This small molecule binds to this protein.
Small molecule (SMILES): Nc1ncc(Cl)c(C(=O)N[C@@H]2c3ccccc3-c3c(-c4nc5cnccc5[nH]4)cccc32)n1

Sequence of chain 1.A:
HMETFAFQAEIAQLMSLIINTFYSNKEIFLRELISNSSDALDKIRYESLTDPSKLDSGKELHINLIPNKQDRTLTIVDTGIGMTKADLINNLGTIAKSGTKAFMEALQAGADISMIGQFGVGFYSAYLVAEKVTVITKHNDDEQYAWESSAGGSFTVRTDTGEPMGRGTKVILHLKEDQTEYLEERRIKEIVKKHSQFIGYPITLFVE

Binding-site contacts:
Ligand atom C23 contacts residue TRP147 of chain 1.A at 3.4 Å (hydrophobic).
Ligand atom N26 contacts residue LEU92 of chain 1.A at 3.8 Å.
Ligand atom C31 contacts residue PHE155 of chain 1.A at 3.6 Å (hydrophobic).
Ligand atom C30 contacts residue ILE89 of chain 1.A at 3.5 Å (hydrophobic).
Ligand atom C20 contacts residue PHE123 of chain 1.A at 3.8 Å (hydrophobic).
Ligand atom C28 contacts residue TYR124 of chain 1.A at 3.3 Å (hydrophobic).
Ligand atom N26 contacts residue TRP147 of chain 1.A at 3.6 Å.
Ligand atom C31 contacts residue GLY93 of chain 1.A at 3.4 Å.
Ligand atom CL contacts residue MET83 of chain 1.A at 3.6 Å.
Ligand atom C21 contacts residue MET83 of chain 1.A at 3.6 Å (hydrophobic).
Ligand atom N3 contacts residue ALA40 of chain 1.A at 3.4 Å.
Ligand atom C13 contacts residue GLY120 of chain 1.A at 3.3 Å.
Ligand atom N3 contacts residue THR169 of chain 1.A at 3.7 Å.
Ligand atom C19 contacts residue LEU92 of chain 1.A at 3.8 Å (hydrophobic).
Ligand atom N11 contacts residue ASP78 of chain 1.A at 2.8 Å (salt-bridge).
Ligand atom C12 contacts residue LEU92 of chain 1.A at 3.6 Å (hydrophobic).
Ligand atom C16 contacts residue LEU92 of chain 1.A at 3.8 Å (hydrophobic).
Ligand atom C18 contacts residue PHE123 of chain 1.A at 3.5 Å (hydrophobic).
Ligand atom N27 contacts residue TYR124 of chain 1.A at 2.7 Å (h-bond).
Ligand atom C29 contacts residue GLY93 of chain 1.A at 3.8 Å.
Ligand atom N11 contacts residue SER37 of chain 1.A at 3.8 Å.
Ligand atom N1 contacts residue ASN36 of chain 1.A at 3.7 Å.
Ligand atom N26 contacts residue LEU88 of chain 1.A at 2.7 Å (h-bond).
Ligand atom C22 contacts residue TRP147 of chain 1.A at 3.8 Å (hydrophobic).
Ligand atom C15 contacts residue LEU92 of chain 1.A at 3.5 Å (hydrophobic).
Ligand atom C30 contacts residue PHE155 of chain 1.A at 3.5 Å (hydrophobic).
Ligand atom C5 contacts residue MET83 of chain 1.A at 3.6 Å (hydrophobic).
Ligand atom C33 contacts residue TYR124 of chain 1.A at 3.5 Å (hydrophobic).
Ligand atom C33 contacts residue PHE7 of chain 1.A at 3.8 Å (hydrophobic).
Ligand atom C30 contacts residue LEU88 of chain 1.A at 3.2 Å (hydrophobic).
Ligand atom C29 contacts residue LEU88 of chain 1.A at 3.2 Å (hydrophobic).
Ligand atom O8 contacts residue ASN36 of chain 1.A at 3.1 Å (h-bond).
Ligand atom C22 contacts residue LEU88 of chain 1.A at 3.6 Å (hydrophobic).
Ligand atom O8 contacts residue PHE123 of chain 1.A at 3.6 Å.
Ligand atom N9 contacts residue MET83 of chain 1.A at 3.6 Å (h-bond).
Ligand atom N32 contacts residue PHE7 of chain 1.A at 3.8 Å.
Ligand atom C30 contacts residue GLY93 of chain 1.A at 3.6 Å.
Ligand atom N32 contacts residue GLY93 of chain 1.A at 3.6 Å.
Ligand atom C33 contacts residue ALA96 of chain 1.A at 3.8 Å (hydrophobic).
Ligand atom C25 contacts residue TYR124 of chain 1.A at 3.7 Å (hydrophobic).